The protein below binds the small molecule below.
Small molecule (SMILES): C[C@H](C[C@@H](C[C@H](C[C@@H](C[C@@H](CCN1CCCC1=O)N1CCCC1=O)N1CCCC1=O)N1CCCC1=O)N1CCCC1=O)N1CCCC1=O

Binding-site contacts:
Ligand atom O03 contacts residue PHE66 of chain 3.A at 4.3 Å.
Ligand atom C28 contacts residue ILE33 of chain 3.A at 4.5 Å (hydrophobic).
Ligand atom C33 contacts residue ILE79 of chain 3.A at 4.1 Å (hydrophobic).
Ligand atom C34 contacts residue LEU36 of chain 3.A at 4.4 Å (hydrophobic).
Ligand atom C35 contacts residue ARG83 of chain 3.A at 4.3 Å.
Ligand atom C05 contacts residue MET32 of chain 3.A at 4.2 Å (hydrophobic).
Ligand atom C36 contacts residue ILE79 of chain 3.A at 3.8 Å (hydrophobic).
Ligand atom C27 contacts residue PHE66 of chain 3.A at 3.9 Å (hydrophobic).
Ligand atom O06 contacts residue ARG83 of chain 3.A at 4.4 Å.
Ligand atom C04 contacts residue MET32 of chain 3.A at 3.5 Å (hydrophobic).
Ligand atom C35 contacts residue GLY82 of chain 3.A at 4.3 Å.
Ligand atom C07 contacts residue MET32 of chain 3.A at 4.3 Å (hydrophobic).
Ligand atom C35 contacts residue GLU81 of chain 3.A at 3.8 Å.
Ligand atom C29 contacts residue PHE66 of chain 3.A at 4.2 Å (hydrophobic).
Ligand atom C05 contacts residue PHE66 of chain 3.A at 4.5 Å (hydrophobic).
Ligand atom C06 contacts residue PHE66 of chain 3.A at 3.9 Å (hydrophobic).
Ligand atom C34 contacts residue PHE66 of chain 3.A at 4.1 Å (hydrophobic).
Ligand atom C26 contacts residue PHE66 of chain 3.A at 3.7 Å (hydrophobic).
Ligand atom O03 contacts residue MET32 of chain 3.A at 3.9 Å.
Ligand atom C28 contacts residue PHE66 of chain 3.A at 3.8 Å (hydrophobic).
Ligand atom C06 contacts residue MET32 of chain 3.A at 3.5 Å (hydrophobic).
Ligand atom C27 contacts residue MET67 of chain 3.A at 4.4 Å (hydrophobic).
Ligand atom C05 contacts residue ILE79 of chain 3.A at 4.5 Å (hydrophobic).
Ligand atom C36 contacts residue GLU81 of chain 3.A at 4.5 Å.
Ligand atom C37 contacts residue ILE79 of chain 3.A at 4.1 Å (hydrophobic).
Ligand atom C36 contacts residue ARG83 of chain 3.A at 4.0 Å.
Ligand atom C08 contacts residue MET32 of chain 3.A at 3.8 Å (hydrophobic).
Ligand atom C35 contacts residue ILE79 of chain 3.A at 4.0 Å (hydrophobic).
Ligand atom C06 contacts residue ILE79 of chain 3.A at 4.5 Å (hydrophobic).
Ligand atom C35 contacts residue PHE66 of chain 3.A at 4.3 Å (hydrophobic).
Ligand atom O06 contacts residue ILE79 of chain 3.A at 3.8 Å.
Ligand atom N04 contacts residue PHE66 of chain 3.A at 4.1 Å.

Sequence of chain 3.A:
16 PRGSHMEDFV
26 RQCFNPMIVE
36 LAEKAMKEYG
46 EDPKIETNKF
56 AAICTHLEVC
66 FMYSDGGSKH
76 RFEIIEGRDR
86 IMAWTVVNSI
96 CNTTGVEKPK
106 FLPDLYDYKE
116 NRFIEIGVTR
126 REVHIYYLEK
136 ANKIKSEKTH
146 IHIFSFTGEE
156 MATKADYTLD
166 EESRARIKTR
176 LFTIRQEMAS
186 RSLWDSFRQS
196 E